Sequence of chain 1.D:
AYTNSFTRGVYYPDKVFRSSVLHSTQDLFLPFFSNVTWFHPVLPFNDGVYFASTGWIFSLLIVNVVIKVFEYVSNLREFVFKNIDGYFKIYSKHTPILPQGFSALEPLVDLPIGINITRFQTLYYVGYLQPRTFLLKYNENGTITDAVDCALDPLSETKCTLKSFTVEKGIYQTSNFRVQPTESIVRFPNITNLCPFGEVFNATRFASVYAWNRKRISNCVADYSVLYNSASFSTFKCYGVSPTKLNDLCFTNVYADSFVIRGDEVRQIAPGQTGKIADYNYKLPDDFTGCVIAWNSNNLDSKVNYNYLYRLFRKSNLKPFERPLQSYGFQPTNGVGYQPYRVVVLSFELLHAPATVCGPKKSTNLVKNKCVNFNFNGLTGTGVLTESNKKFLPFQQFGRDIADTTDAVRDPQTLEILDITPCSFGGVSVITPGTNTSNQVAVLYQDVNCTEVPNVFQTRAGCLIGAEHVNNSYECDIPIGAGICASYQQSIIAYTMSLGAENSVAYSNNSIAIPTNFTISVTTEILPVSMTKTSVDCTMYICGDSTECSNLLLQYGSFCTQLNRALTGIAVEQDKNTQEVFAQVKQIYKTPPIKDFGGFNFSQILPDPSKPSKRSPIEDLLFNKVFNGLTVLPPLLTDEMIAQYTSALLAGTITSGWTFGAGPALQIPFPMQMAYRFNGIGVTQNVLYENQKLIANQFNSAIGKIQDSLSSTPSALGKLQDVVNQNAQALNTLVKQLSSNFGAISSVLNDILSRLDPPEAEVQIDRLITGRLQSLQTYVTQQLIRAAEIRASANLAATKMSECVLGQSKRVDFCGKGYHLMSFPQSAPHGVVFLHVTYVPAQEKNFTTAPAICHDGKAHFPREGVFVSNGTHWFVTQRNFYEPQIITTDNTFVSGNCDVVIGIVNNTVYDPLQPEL

Sequence of chain 1.A:
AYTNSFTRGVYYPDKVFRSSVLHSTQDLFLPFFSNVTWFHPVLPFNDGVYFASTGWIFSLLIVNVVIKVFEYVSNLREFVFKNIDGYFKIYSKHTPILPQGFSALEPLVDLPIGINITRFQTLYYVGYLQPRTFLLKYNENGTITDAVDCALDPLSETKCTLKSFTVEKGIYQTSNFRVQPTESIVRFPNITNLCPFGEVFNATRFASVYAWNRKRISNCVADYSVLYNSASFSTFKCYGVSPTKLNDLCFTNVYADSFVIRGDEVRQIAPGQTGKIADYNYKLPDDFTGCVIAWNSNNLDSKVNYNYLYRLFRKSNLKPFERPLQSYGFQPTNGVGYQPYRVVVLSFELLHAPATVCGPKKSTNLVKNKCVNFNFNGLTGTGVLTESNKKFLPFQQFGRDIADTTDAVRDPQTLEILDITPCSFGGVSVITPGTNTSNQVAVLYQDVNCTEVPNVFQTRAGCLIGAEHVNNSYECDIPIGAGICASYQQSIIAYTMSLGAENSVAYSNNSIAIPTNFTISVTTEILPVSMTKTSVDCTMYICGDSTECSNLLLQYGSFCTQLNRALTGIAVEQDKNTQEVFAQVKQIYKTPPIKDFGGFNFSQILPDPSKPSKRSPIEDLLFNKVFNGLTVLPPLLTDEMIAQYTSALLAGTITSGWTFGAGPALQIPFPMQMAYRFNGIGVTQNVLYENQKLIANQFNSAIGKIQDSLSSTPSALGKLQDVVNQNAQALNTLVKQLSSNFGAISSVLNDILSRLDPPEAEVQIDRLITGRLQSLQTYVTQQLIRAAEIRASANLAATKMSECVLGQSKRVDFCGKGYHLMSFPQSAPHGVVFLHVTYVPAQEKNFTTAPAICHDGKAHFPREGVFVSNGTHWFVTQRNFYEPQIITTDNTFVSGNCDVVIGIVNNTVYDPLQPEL

Binding-site contacts:
Ligand atom C5 contacts residue ASN1074 of chain 1.D at 3.8 Å.
Ligand atom N2 contacts residue ASN1074 of chain 1.D at 2.8 Å (h-bond).
Ligand atom O5 contacts residue ASN1074 of chain 1.D at 2.4 Å (h-bond).
Ligand atom O5 contacts residue ALA706 of chain 1.D at 4.4 Å.
Ligand atom C1 contacts residue GLN895 of chain 1.A at 4.5 Å.
Ligand atom C3 contacts residue ALA706 of chain 1.D at 4.3 Å (hydrophobic).
Ligand atom C1 contacts residue ASN1074 of chain 1.D at 1.5 Å.
Ligand atom C2 contacts residue ASN1074 of chain 1.D at 2.6 Å.
Ligand atom C5 contacts residue ALA706 of chain 1.D at 3.9 Å (hydrophobic).
Ligand atom C8 contacts residue ASN1074 of chain 1.D at 3.5 Å.
Ligand atom C8 contacts residue GLU1072 of chain 1.D at 3.4 Å.
Ligand atom C1 contacts residue ALA706 of chain 1.D at 4.2 Å (hydrophobic).
Ligand atom C7 contacts residue ASN1074 of chain 1.D at 3.1 Å.
Ligand atom C4 contacts residue ASN1074 of chain 1.D at 4.3 Å.
Ligand atom O7 contacts residue ASN1074 of chain 1.D at 3.5 Å (h-bond).
Ligand atom C3 contacts residue ASN1074 of chain 1.D at 3.9 Å.
Ligand atom C8 contacts residue LYS1073 of chain 1.D at 4.1 Å.

The protein below binds the small molecule below.
Small molecule (SMILES): CC(=O)N[C@@H]1[C@@H](O)[C@H](O)[C@@H](CO)O[C@H]1O